A protein and the small-molecule ligand that binds it are described below.
Small molecule (SMILES): COc1ccc(S(=O)(=O)N(CC(C)C)C[C@@H](O)[C@H](Cc2ccccc2)NC(=O)O[C@H]2CO[C@H]3OCC[C@H]32)cc1

Sequence of chain 1.A:
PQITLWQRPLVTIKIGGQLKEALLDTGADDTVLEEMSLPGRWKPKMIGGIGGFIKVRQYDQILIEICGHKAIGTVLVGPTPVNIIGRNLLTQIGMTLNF

Sequence of chain 1.B:
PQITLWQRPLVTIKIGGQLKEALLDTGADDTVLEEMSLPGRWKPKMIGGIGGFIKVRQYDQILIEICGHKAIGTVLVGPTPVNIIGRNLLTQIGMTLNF

Binding-site contacts:
Ligand atom C19 contacts residue ALA28 of chain 1.A at 3.6 Å (hydrophobic).
Ligand atom C8 contacts residue ILE84 of chain 1.A at 3.6 Å (hydrophobic).
Ligand atom C15 contacts residue ASP25 of chain 1.A at 3.1 Å.
Ligand atom C20 contacts residue ALA28 of chain 1.A at 3.7 Å (hydrophobic).
Ligand atom C1 contacts residue GLY48 of chain 1.B at 2.8 Å.
Ligand atom O contacts residue ASP30 of chain 1.B at 3.2 Å (salt-bridge).
Ligand atom C8 contacts residue ASP25 of chain 1.A at 3.2 Å.
Ligand atom O6 contacts residue ASP25 of chain 1.B at 2.5 Å (salt-bridge).
Ligand atom C10 contacts residue GLY27 of chain 1.B at 3.4 Å.
Ligand atom C14 contacts residue VAL82 of chain 1.A at 3.3 Å (hydrophobic).
Ligand atom C20 contacts residue VAL32 of chain 1.A at 3.7 Å (hydrophobic).
Ligand atom C13 contacts residue ILE50 of chain 1.B at 3.6 Å (hydrophobic).
Ligand atom O8 contacts residue GLY49 of chain 1.A at 3.1 Å.
Ligand atom C27 contacts residue ASP29 of chain 1.B at 3.6 Å.
Ligand atom C12 contacts residue VAL82 of chain 1.A at 3.3 Å (hydrophobic).
Ligand atom C contacts residue GLY48 of chain 1.B at 3.6 Å.
Ligand atom C14 contacts residue PRO81 of chain 1.A at 3.7 Å (hydrophobic).
Ligand atom O4 contacts residue ALA28 of chain 1.B at 3.7 Å.
Ligand atom C11 contacts residue ILE50 of chain 1.B at 3.7 Å (hydrophobic).
Ligand atom O7 contacts residue ILE84 of chain 1.A at 3.4 Å.
Ligand atom C2 contacts residue ASP29 of chain 1.B at 3.6 Å.
Ligand atom O6 contacts residue GLY27 of chain 1.B at 3.5 Å.
Ligand atom O8 contacts residue ILE50 of chain 1.B at 3.4 Å.
Ligand atom C7 contacts residue ASP25 of chain 1.B at 3.3 Å.
Ligand atom C26 contacts residue ASP30 of chain 1.A at 3.5 Å.
Ligand atom C13 contacts residue VAL82 of chain 1.A at 3.7 Å (hydrophobic).
Ligand atom C7 contacts residue ASP25 of chain 1.A at 3.4 Å.
Ligand atom O1 contacts residue ASP30 of chain 1.A at 3.4 Å (salt-bridge).
Ligand atom C13 contacts residue PRO81 of chain 1.A at 3.4 Å (hydrophobic).
Ligand atom C20 contacts residue ASP30 of chain 1.A at 3.5 Å.
Ligand atom C26 contacts residue ILE47 of chain 1.A at 3.7 Å (hydrophobic).
Ligand atom C10 contacts residue VAL82 of chain 1.A at 3.6 Å (hydrophobic).
Ligand atom O6 contacts residue ASP25 of chain 1.A at 2.9 Å (salt-bridge).
Ligand atom O contacts residue ASP29 of chain 1.B at 3.3 Å (salt-bridge).
Ligand atom N1 contacts residue GLY27 of chain 1.B at 3.3 Å (h-bond).
Ligand atom O9 contacts residue ASP29 of chain 1.B at 3.0 Å (salt-bridge).
Ligand atom C13 contacts residue GLY49 of chain 1.B at 3.5 Å.
Ligand atom O7 contacts residue ILE50 of chain 1.B at 3.5 Å.
Ligand atom C23 contacts residue GLY48 of chain 1.A at 3.2 Å.
Ligand atom C16 contacts residue GLY27 of chain 1.A at 3.1 Å.